Binding-site contacts:
Ligand atom C10 contacts residue HIS173 of chain 17.A at 3.4 Å.
Ligand atom C4 contacts residue HIS49 of chain 17.A at 3.7 Å.
Ligand atom C5 contacts residue HIS49 of chain 17.A at 3.8 Å.
Ligand atom C9 contacts residue HIS49 of chain 17.A at 4.2 Å.
Ligand atom C2 contacts residue RU1 of chain 17.C at 2.6 Å.
Ligand atom C2 contacts residue GLU53 of chain 17.A at 3.5 Å.
Ligand atom C6 contacts residue RU1 of chain 17.C at 3.6 Å.
Ligand atom C4 contacts residue RU1 of chain 17.C at 2.6 Å.
Ligand atom C8 contacts residue HIS173 of chain 17.A at 3.8 Å.
Ligand atom C10 contacts residue GLU53 of chain 17.A at 4.0 Å.
Ligand atom C10 contacts residue RU1 of chain 17.C at 2.5 Å.
Ligand atom C8 contacts residue HIS49 of chain 17.A at 3.3 Å.
Ligand atom C6 contacts residue HIS49 of chain 17.A at 3.9 Å.
Ligand atom C1 contacts residue GLU53 of chain 17.A at 3.6 Å.
Ligand atom C5 contacts residue HIS173 of chain 17.A at 4.2 Å.
Ligand atom C1 contacts residue RU1 of chain 17.C at 3.6 Å.
Ligand atom C4 contacts residue GLU53 of chain 17.A at 4.2 Å.
Ligand atom C8 contacts residue RU1 of chain 17.C at 3.5 Å.
Ligand atom C9 contacts residue RU1 of chain 17.C at 2.5 Å.
Ligand atom C3 contacts residue GLU53 of chain 17.A at 3.6 Å.
Ligand atom C3 contacts residue HIS49 of chain 17.A at 4.1 Å.
Ligand atom C5 contacts residue RU1 of chain 17.C at 2.6 Å.
Ligand atom C9 contacts residue HIS173 of chain 17.A at 3.5 Å.
Ligand atom C3 contacts residue RU1 of chain 17.C at 2.6 Å.
Ligand atom C2 contacts residue HIS173 of chain 17.A at 3.9 Å.

This small molecule binds to this protein.
Small molecule (SMILES): Cc1ccc(C(C)C)cc1

Sequence of chain 17.A:
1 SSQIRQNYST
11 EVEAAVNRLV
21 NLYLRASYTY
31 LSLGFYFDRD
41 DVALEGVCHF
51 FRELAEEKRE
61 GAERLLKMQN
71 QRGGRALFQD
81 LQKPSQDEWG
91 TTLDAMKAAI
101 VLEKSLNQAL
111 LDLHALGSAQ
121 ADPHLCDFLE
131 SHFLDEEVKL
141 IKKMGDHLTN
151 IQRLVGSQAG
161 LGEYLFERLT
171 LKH